This small molecule binds to this protein.
Small molecule (SMILES): O=c1[nH]c(=S)[nH]c2[nH]c(=S)[nH]c12

Binding-site contacts:
Ligand atom C8 contacts residue ASN84 of chain 1.A at 3.7 Å.
Ligand atom C4 contacts residue VAL38 of chain 1.A at 4.0 Å (hydrophobic).
Ligand atom C8 contacts residue PHE90 of chain 1.A at 3.6 Å (hydrophobic).
Ligand atom N3 contacts residue VAL38 of chain 1.A at 4.5 Å.
Ligand atom C8 contacts residue TYR83 of chain 1.A at 4.1 Å (hydrophobic).
Ligand atom N3 contacts residue PRO34 of chain 1.A at 4.3 Å.
Ligand atom O6 contacts residue CYS80 of chain 1.A at 3.9 Å.
Ligand atom N1 contacts residue VAL33 of chain 1.A at 3.5 Å.
Ligand atom N7 contacts residue TYR83 of chain 1.A at 3.8 Å.
Ligand atom N1 contacts residue ILE28 of chain 1.A at 4.5 Å.
Ligand atom N3 contacts residue VAL33 of chain 1.A at 3.8 Å.
Ligand atom N1 contacts residue PHE90 of chain 1.A at 3.7 Å.
Ligand atom C4 contacts residue PHE90 of chain 1.A at 3.4 Å (hydrophobic).
Ligand atom S2 contacts residue PRO34 of chain 1.A at 3.9 Å.
Ligand atom C8 contacts residue VAL38 of chain 1.A at 4.0 Å (hydrophobic).
Ligand atom C6 contacts residue ASN84 of chain 1.A at 3.9 Å.
Ligand atom S8 contacts residue TYR83 of chain 1.A at 3.9 Å.
Ligand atom C5 contacts residue PHE90 of chain 1.A at 3.4 Å (hydrophobic).
Ligand atom N3 contacts residue PHE90 of chain 1.A at 3.6 Å.
Ligand atom C5 contacts residue VAL33 of chain 1.A at 4.5 Å (hydrophobic).
Ligand atom C6 contacts residue VAL33 of chain 1.A at 4.3 Å (hydrophobic).
Ligand atom S8 contacts residue ASN84 of chain 1.A at 4.0 Å.
Ligand atom C2 contacts residue PHE90 of chain 1.A at 3.7 Å (hydrophobic).
Ligand atom S2 contacts residue ILE28 of chain 1.A at 3.5 Å (h-bond).
Ligand atom C4 contacts residue VAL33 of chain 1.A at 4.2 Å (hydrophobic).
Ligand atom C5 contacts residue ASN84 of chain 1.A at 3.9 Å.
Ligand atom N7 contacts residue ASN84 of chain 1.A at 2.9 Å (h-bond).
Ligand atom N9 contacts residue VAL38 of chain 1.A at 3.5 Å.
Ligand atom C2 contacts residue VAL33 of chain 1.A at 3.7 Å (hydrophobic).
Ligand atom C2 contacts residue ILE28 of chain 1.A at 4.4 Å (hydrophobic).
Ligand atom O6 contacts residue ASN84 of chain 1.A at 2.9 Å (h-bond).
Ligand atom O6 contacts residue PHE90 of chain 1.A at 3.6 Å.
Ligand atom N9 contacts residue PHE90 of chain 1.A at 3.5 Å.
Ligand atom C6 contacts residue PHE90 of chain 1.A at 3.4 Å (hydrophobic).
Ligand atom S8 contacts residue PHE90 of chain 1.A at 4.2 Å.
Ligand atom S2 contacts residue VAL33 of chain 1.A at 3.8 Å.
Ligand atom N7 contacts residue PHE90 of chain 1.A at 3.7 Å.

Sequence of chain 1.A:
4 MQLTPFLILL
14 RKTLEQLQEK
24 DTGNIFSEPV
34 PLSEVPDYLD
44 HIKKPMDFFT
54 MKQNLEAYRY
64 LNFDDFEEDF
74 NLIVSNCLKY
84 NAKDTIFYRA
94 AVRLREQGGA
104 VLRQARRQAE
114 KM